The small molecule below binds the protein below.
Small molecule (SMILES): O=c1[nH]cnc2c1ncn2[C@@H]1O[C@H](COP(=O)(O)O)[C@@H](O)[C@H]1O

Sequence of chain 1.A:
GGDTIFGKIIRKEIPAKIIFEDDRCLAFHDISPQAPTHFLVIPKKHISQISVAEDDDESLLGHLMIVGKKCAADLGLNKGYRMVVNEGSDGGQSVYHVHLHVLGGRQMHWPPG

Sequence of chain 1.B:
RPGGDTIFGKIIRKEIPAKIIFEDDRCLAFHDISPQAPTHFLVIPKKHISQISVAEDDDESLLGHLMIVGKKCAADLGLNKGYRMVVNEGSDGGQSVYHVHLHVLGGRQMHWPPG

Binding-site contacts:
Ligand atom O4' contacts residue PHE22 of chain 1.B at 3.7 Å.
Ligand atom O3' contacts residue HIS117 of chain 1.B at 3.4 Å.
Ligand atom C5' contacts residue SER110 of chain 1.B at 3.3 Å.
Ligand atom N7 contacts residue ILE47 of chain 1.B at 3.8 Å.
Ligand atom O2' contacts residue SER48 of chain 1.B at 3.7 Å.
Ligand atom O3P contacts residue HIS117 of chain 1.B at 2.7 Å (h-bond).
Ligand atom C2 contacts residue HIS45 of chain 1.B at 3.5 Å.
Ligand atom P contacts residue HIS115 of chain 1.B at 3.5 Å.
Ligand atom N3 contacts residue ILE47 of chain 1.B at 3.5 Å (h-bond).
Ligand atom C6 contacts residue ILE25 of chain 1.B at 3.8 Å (hydrophobic).
Ligand atom P contacts residue ASN102 of chain 1.B at 3.9 Å.
Ligand atom O1P contacts residue ASN102 of chain 1.B at 3.0 Å (h-bond).
Ligand atom C3' contacts residue ASP46 of chain 1.B at 3.6 Å.
Ligand atom O1P contacts residue SER110 of chain 1.B at 3.5 Å (h-bond).
Ligand atom O2P contacts residue HIS115 of chain 1.B at 3.4 Å.
Ligand atom O1P contacts residue GLN109 of chain 1.B at 3.5 Å.
Ligand atom O4' contacts residue LEU56 of chain 1.B at 3.6 Å.
Ligand atom O3P contacts residue ASN102 of chain 1.B at 3.7 Å.
Ligand atom C4 contacts residue ILE47 of chain 1.B at 3.5 Å (hydrophobic).
Ligand atom O6 contacts residue ILE21 of chain 1.B at 3.9 Å.
Ligand atom O2P contacts residue SER110 of chain 1.B at 2.8 Å (h-bond).
Ligand atom O3P contacts residue HIS115 of chain 1.B at 2.5 Å (h-bond).
Ligand atom C2 contacts residue PHE44 of chain 1.B at 3.5 Å (hydrophobic).
Ligand atom C5 contacts residue ILE47 of chain 1.B at 3.5 Å (hydrophobic).
Ligand atom O5' contacts residue SER110 of chain 1.B at 2.9 Å (h-bond).
Ligand atom O3' contacts residue ASP46 of chain 1.B at 2.6 Å (salt-bridge).
Ligand atom O1P contacts residue GLY108 of chain 1.B at 3.0 Å (h-bond).
Ligand atom P contacts residue SER110 of chain 1.B at 3.6 Å.
Ligand atom N1 contacts residue ILE47 of chain 1.B at 3.4 Å.
Ligand atom O2' contacts residue ASP46 of chain 1.B at 2.6 Å (salt-bridge).
Ligand atom C2' contacts residue ASP46 of chain 1.B at 3.6 Å.
Ligand atom O6 contacts residue ILE25 of chain 1.B at 3.6 Å.
Ligand atom C2 contacts residue ILE47 of chain 1.B at 3.6 Å (hydrophobic).
Ligand atom C1' contacts residue ASP46 of chain 1.B at 3.4 Å.
Ligand atom N1 contacts residue ILE25 of chain 1.B at 3.7 Å.
Ligand atom O2P contacts residue VAL111 of chain 1.B at 3.0 Å (h-bond).
Ligand atom O2P contacts residue GLN109 of chain 1.B at 3.6 Å.
Ligand atom C5' contacts residue VAL111 of chain 1.B at 3.7 Å (hydrophobic).
Ligand atom C6 contacts residue ILE47 of chain 1.B at 3.7 Å (hydrophobic).
Ligand atom N3 contacts residue ASP46 of chain 1.B at 3.8 Å.